Sequence of chain 1.C:
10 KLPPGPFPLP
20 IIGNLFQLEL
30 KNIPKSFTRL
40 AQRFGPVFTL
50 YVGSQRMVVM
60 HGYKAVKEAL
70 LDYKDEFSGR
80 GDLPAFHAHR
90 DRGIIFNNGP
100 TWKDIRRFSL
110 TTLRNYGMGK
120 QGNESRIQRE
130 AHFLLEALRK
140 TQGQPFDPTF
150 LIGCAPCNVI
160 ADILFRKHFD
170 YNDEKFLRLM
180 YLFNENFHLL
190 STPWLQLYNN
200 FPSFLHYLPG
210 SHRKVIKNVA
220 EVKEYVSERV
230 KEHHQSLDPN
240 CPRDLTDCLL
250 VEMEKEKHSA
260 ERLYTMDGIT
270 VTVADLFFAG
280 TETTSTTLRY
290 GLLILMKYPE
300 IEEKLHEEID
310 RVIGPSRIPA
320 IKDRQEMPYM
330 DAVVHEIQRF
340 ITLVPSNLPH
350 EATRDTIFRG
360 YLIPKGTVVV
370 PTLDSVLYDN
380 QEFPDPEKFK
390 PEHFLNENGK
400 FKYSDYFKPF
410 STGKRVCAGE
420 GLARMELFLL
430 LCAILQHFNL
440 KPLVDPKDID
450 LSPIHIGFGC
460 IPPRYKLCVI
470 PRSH

The protein below binds the small molecule below.
Small molecule (SMILES): CC[C@@H]1C(=O)OC[C@@H]1Cc1cncn1C

Binding-site contacts:
Ligand atom N3 contacts residue CYS416 of chain 1.C at 4.5 Å.
Ligand atom C9 contacts residue THR282 of chain 1.C at 4.5 Å.
Ligand atom N1 contacts residue HEM1 of chain 1.M at 4.3 Å.
Ligand atom O10 contacts residue PHE186 of chain 1.C at 3.2 Å.
Ligand atom O15 contacts residue PHE277 of chain 1.C at 3.6 Å.
Ligand atom C14 contacts residue PHE95 of chain 1.C at 3.8 Å (hydrophobic).
Ligand atom C11 contacts residue PHE277 of chain 1.C at 4.2 Å (hydrophobic).
Ligand atom C2 contacts residue ALA278 of chain 1.C at 3.6 Å (hydrophobic).
Ligand atom O15 contacts residue PHE186 of chain 1.C at 3.5 Å.
Ligand atom C6 contacts residue THR282 of chain 1.C at 3.5 Å.
Ligand atom C2 contacts residue THR282 of chain 1.C at 3.2 Å.
Ligand atom C2 contacts residue HEM1 of chain 1.M at 3.1 Å.
Ligand atom N1 contacts residue THR282 of chain 1.C at 3.8 Å.
Ligand atom C14 contacts residue PHE457 of chain 1.C at 3.5 Å (hydrophobic).
Ligand atom C5 contacts residue HEM1 of chain 1.M at 4.3 Å.
Ligand atom N3 contacts residue HEM1 of chain 1.M at 2.2 Å.
Ligand atom C13 contacts residue PHE277 of chain 1.C at 4.1 Å (hydrophobic).
Ligand atom C13 contacts residue LEU347 of chain 1.C at 4.4 Å (hydrophobic).
Ligand atom C5 contacts residue ALA278 of chain 1.C at 4.1 Å (hydrophobic).
Ligand atom C8 contacts residue LEU347 of chain 1.C at 3.7 Å (hydrophobic).
Ligand atom C14 contacts residue LEU82 of chain 1.C at 4.5 Å (hydrophobic).
Ligand atom N3 contacts residue THR282 of chain 1.C at 4.3 Å.
Ligand atom C4 contacts residue ALA278 of chain 1.C at 4.1 Å (hydrophobic).
Ligand atom N3 contacts residue ALA278 of chain 1.C at 3.8 Å.
Ligand atom C7 contacts residue LEU347 of chain 1.C at 4.2 Å (hydrophobic).
Ligand atom C6 contacts residue PHE277 of chain 1.C at 4.3 Å (hydrophobic).
Ligand atom C9 contacts residue VAL343 of chain 1.C at 4.2 Å (hydrophobic).
Ligand atom C13 contacts residue PHE85 of chain 1.C at 4.4 Å (hydrophobic).
Ligand atom N1 contacts residue ALA278 of chain 1.C at 3.8 Å.
Ligand atom C11 contacts residue PHE186 of chain 1.C at 3.9 Å (hydrophobic).
Ligand atom C6 contacts residue ALA278 of chain 1.C at 3.7 Å (hydrophobic).
Ligand atom C14 contacts residue LEU189 of chain 1.C at 4.0 Å (hydrophobic).
Ligand atom C12 contacts residue LEU347 of chain 1.C at 3.8 Å (hydrophobic).
Ligand atom C4 contacts residue HEM1 of chain 1.M at 3.2 Å.
Ligand atom C13 contacts residue PHE95 of chain 1.C at 3.8 Å (hydrophobic).
Ligand atom C9 contacts residue PHE186 of chain 1.C at 4.3 Å (hydrophobic).
Ligand atom C7 contacts residue PHE277 of chain 1.C at 4.3 Å (hydrophobic).
Ligand atom O15 contacts residue LEU189 of chain 1.C at 4.0 Å.
Ligand atom C4 contacts residue LEU347 of chain 1.C at 4.3 Å (hydrophobic).
Ligand atom C14 contacts residue PHE85 of chain 1.C at 4.0 Å (hydrophobic).